Sequence of chain 20.D:
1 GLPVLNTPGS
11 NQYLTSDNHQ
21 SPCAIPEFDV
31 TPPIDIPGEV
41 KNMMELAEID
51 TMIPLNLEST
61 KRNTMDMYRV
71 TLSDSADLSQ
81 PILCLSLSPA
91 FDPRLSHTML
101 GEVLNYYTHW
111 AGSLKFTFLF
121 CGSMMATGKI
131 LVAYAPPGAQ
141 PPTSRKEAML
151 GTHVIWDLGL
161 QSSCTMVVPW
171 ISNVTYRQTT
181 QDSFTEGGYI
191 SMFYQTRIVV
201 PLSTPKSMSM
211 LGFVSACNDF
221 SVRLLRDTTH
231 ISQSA

Binding-site contacts:
Ligand atom O1 contacts residue TYR204 of chain 19.B at 3.6 Å.
Ligand atom C3 contacts residue TYR111 of chain 19.B at 3.2 Å (hydrophobic).
Ligand atom C2A contacts residue ILE193 of chain 19.B at 3.9 Å (hydrophobic).
Ligand atom O1 contacts residue PHE129 of chain 19.B at 3.8 Å.
Ligand atom C4B contacts residue TYR158 of chain 19.B at 3.8 Å (hydrophobic).
Ligand atom C2B contacts residue VAL195 of chain 19.B at 3.9 Å (hydrophobic).
Ligand atom C7C contacts residue TYR158 of chain 19.B at 3.8 Å (hydrophobic).
Ligand atom N3A contacts residue ALA24 of chain 19.D at 3.9 Å.
Ligand atom C31 contacts residue TYR111 of chain 19.B at 3.7 Å (hydrophobic).
Ligand atom C4C contacts residue VAL198 of chain 19.B at 3.8 Å (hydrophobic).
Ligand atom C3B contacts residue TYR158 of chain 19.B at 3.4 Å (hydrophobic).
Ligand atom C6B contacts residue PHE133 of chain 19.B at 3.5 Å (hydrophobic).
Ligand atom C4B contacts residue ILE193 of chain 19.B at 3.8 Å (hydrophobic).
Ligand atom C5B contacts residue LEU240 of chain 19.B at 3.5 Å (hydrophobic).
Ligand atom C31 contacts residue PHE237 of chain 19.B at 3.8 Å (hydrophobic).
Ligand atom O1A contacts residue PHE135 of chain 19.B at 3.8 Å.
Ligand atom C6C contacts residue VAL198 of chain 19.B at 3.9 Å (hydrophobic).
Ligand atom O1B contacts residue ILE109 of chain 19.B at 3.8 Å.
Ligand atom N2 contacts residue TYR111 of chain 19.B at 3.1 Å.
Ligand atom C4 contacts residue PHE237 of chain 19.B at 3.1 Å (hydrophobic).
Ligand atom O1 contacts residue TYR111 of chain 19.B at 3.5 Å.
Ligand atom C5B contacts residue ILE193 of chain 19.B at 3.9 Å (hydrophobic).
Ligand atom O1B contacts residue PHE133 of chain 19.B at 3.9 Å.
Ligand atom C4C contacts residue PHE237 of chain 19.B at 3.6 Å (hydrophobic).
Ligand atom C4A contacts residue PRO180 of chain 19.B at 3.3 Å (hydrophobic).
Ligand atom C2B contacts residue TYR158 of chain 19.B at 3.5 Å (hydrophobic).
Ligand atom C4A contacts residue ILE182 of chain 19.B at 3.9 Å (hydrophobic).
Ligand atom C4A contacts residue SER181 of chain 19.B at 3.8 Å.
Ligand atom N3A contacts residue PRO180 of chain 19.B at 3.7 Å.
Ligand atom C4 contacts residue TYR111 of chain 19.B at 3.6 Å (hydrophobic).
Ligand atom C2A contacts residue TYR158 of chain 19.B at 3.9 Å (hydrophobic).
Ligand atom C2C contacts residue PHE237 of chain 19.B at 3.8 Å (hydrophobic).
Ligand atom C5A contacts residue ILE182 of chain 19.B at 3.5 Å (hydrophobic).
Ligand atom C5 contacts residue TYR111 of chain 19.B at 3.8 Å (hydrophobic).
Ligand atom C6C contacts residue PHE237 of chain 19.B at 3.9 Å (hydrophobic).
Ligand atom C5A contacts residue ILE156 of chain 19.B at 3.2 Å (hydrophobic).
Ligand atom C3 contacts residue PHE237 of chain 19.B at 3.7 Å (hydrophobic).
Ligand atom N2 contacts residue TYR204 of chain 19.B at 3.8 Å.
Ligand atom C5C contacts residue VAL195 of chain 19.B at 3.8 Å (hydrophobic).
Ligand atom N3A contacts residue TYR158 of chain 19.B at 3.7 Å.

Sequence of chain 19.D:
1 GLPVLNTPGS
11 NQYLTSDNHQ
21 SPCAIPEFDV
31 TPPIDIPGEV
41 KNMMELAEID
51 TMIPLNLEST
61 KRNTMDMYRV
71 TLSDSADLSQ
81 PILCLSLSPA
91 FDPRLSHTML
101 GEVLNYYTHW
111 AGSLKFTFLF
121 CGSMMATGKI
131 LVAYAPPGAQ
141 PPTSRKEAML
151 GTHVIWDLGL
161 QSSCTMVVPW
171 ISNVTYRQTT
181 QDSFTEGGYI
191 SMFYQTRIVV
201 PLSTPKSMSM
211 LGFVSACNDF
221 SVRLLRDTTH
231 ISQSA

This protein binds this small molecule.
Small molecule (SMILES): Cc1cc(CCCCCCCOc2ccc(C3=NCCO3)cc2)on1

Sequence of chain 19.B:
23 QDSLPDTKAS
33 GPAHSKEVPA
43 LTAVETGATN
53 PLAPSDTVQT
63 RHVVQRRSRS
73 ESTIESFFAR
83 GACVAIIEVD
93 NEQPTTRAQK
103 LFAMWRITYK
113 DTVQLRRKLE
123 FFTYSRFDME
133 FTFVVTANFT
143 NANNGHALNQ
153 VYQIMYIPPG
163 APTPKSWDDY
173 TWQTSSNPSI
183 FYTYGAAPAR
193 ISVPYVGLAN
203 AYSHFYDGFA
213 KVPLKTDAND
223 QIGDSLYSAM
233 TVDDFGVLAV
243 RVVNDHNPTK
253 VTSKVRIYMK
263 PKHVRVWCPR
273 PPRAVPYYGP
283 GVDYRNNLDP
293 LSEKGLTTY